Binding-site contacts:
Ligand atom O7 contacts residue ASN69 of chain 1.A at 3.0 Å (h-bond).
Ligand atom C7 contacts residue VAL332 of chain 1.A at 4.0 Å (hydrophobic).
Ligand atom C4 contacts residue ASN69 of chain 1.A at 4.2 Å.
Ligand atom C8 contacts residue VAL332 of chain 1.A at 3.8 Å (hydrophobic).
Ligand atom C1 contacts residue ASN69 of chain 1.A at 1.4 Å.
Ligand atom N2 contacts residue VAL332 of chain 1.A at 3.8 Å.
Ligand atom O5 contacts residue ASN69 of chain 1.A at 2.4 Å (h-bond).
Ligand atom C3 contacts residue ASN69 of chain 1.A at 3.8 Å.
Ligand atom N2 contacts residue ASN69 of chain 1.A at 2.9 Å (h-bond).
Ligand atom C8 contacts residue ASN69 of chain 1.A at 4.4 Å.
Ligand atom C7 contacts residue ASN69 of chain 1.A at 3.1 Å.
Ligand atom C2 contacts residue VAL332 of chain 1.A at 4.4 Å (hydrophobic).
Ligand atom C2 contacts residue ASN69 of chain 1.A at 2.5 Å.
Ligand atom C1 contacts residue VAL332 of chain 1.A at 3.8 Å (hydrophobic).
Ligand atom C5 contacts residue ASN69 of chain 1.A at 3.7 Å.

This protein binds this small molecule.
Small molecule (SMILES): CC(=O)N[C@H]1[C@H](O[C@H]2[C@H](O)[C@@H](NC(C)=O)CO[C@@H]2CO)O[C@H](CO)[C@@H](O)[C@@H]1O

Sequence of chain 1.A:
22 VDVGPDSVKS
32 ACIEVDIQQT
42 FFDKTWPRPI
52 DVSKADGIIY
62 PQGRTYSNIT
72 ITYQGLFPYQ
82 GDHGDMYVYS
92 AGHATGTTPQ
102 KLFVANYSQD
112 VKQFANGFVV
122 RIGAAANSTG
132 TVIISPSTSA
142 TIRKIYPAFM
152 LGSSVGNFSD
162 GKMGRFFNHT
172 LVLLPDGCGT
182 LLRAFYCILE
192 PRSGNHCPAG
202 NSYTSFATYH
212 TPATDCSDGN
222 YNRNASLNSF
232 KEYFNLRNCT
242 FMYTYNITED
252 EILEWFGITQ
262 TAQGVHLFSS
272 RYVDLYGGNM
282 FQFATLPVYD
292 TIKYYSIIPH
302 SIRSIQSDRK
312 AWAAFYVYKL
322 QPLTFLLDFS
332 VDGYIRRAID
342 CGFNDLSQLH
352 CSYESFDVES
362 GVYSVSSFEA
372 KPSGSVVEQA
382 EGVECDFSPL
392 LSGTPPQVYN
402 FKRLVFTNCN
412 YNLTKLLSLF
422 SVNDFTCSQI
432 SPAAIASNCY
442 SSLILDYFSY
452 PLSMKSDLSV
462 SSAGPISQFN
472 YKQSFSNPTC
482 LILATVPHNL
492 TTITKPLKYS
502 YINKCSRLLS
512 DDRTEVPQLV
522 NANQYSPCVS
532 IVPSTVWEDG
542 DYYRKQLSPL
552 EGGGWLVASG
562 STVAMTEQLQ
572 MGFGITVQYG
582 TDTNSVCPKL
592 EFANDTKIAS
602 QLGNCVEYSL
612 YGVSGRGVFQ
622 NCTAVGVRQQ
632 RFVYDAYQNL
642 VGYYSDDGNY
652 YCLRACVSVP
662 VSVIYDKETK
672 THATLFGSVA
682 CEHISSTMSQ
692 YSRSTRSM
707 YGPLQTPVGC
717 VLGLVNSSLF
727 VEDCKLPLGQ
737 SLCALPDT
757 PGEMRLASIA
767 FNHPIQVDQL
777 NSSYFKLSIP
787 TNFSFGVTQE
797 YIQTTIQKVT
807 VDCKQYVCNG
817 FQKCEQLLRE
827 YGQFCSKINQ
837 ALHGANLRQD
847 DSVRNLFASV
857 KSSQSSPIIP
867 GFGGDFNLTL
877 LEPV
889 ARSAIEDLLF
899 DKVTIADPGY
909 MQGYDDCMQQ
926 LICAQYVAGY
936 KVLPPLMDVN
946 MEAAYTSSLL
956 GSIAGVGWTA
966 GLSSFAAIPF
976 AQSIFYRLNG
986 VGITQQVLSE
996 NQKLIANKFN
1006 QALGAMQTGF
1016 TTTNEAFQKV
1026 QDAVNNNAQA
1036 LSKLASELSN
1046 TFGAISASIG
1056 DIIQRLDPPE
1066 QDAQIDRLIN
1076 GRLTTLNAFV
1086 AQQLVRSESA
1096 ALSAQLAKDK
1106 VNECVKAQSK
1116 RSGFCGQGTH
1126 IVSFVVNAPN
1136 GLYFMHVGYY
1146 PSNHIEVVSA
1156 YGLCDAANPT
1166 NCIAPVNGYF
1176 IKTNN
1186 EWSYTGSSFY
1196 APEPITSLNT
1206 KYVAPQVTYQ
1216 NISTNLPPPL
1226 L